Binding-site contacts:
Ligand atom C contacts residue THR475 of chain 1.D at 2.8 Å.
Ligand atom O contacts residue ARG480 of chain 1.D at 3.6 Å.
Ligand atom OD2 contacts residue SER644 of chain 1.D at 2.9 Å (h-bond).
Ligand atom OXT contacts residue THR475 of chain 1.D at 2.7 Å (h-bond).
Ligand atom OXT contacts residue TYR445 of chain 1.D at 3.4 Å.
Ligand atom CG1 contacts residue LEU640 of chain 1.D at 3.7 Å (hydrophobic).
Ligand atom CA contacts residue THR475 of chain 1.D at 3.6 Å.
Ligand atom CD contacts residue GLU695 of chain 1.D at 3.8 Å.
Ligand atom CG1 contacts residue THR645 of chain 1.D at 3.3 Å.
Ligand atom OXT contacts residue ARG480 of chain 1.D at 3.9 Å.
Ligand atom OD2 contacts residue SER642 of chain 1.D at 3.6 Å (h-bond).
Ligand atom O contacts residue SER644 of chain 1.D at 3.2 Å (h-bond).
Ligand atom O contacts residue THR475 of chain 1.D at 3.1 Å (h-bond).
Ligand atom CG1 contacts residue SER644 of chain 1.D at 4.1 Å.
Ligand atom OD2 contacts residue GLY643 of chain 1.D at 3.1 Å.
Ligand atom OD1 contacts residue THR645 of chain 1.D at 2.7 Å (h-bond).
Ligand atom CB1 contacts residue GLU695 of chain 1.D at 3.5 Å.
Ligand atom CD1 contacts residue TYR445 of chain 1.D at 3.7 Å (hydrophobic).
Ligand atom C contacts residue TYR445 of chain 1.D at 4.0 Å (hydrophobic).
Ligand atom CD1 contacts residue GLU397 of chain 1.D at 4.1 Å.
Ligand atom OXT contacts residue LEU474 of chain 1.D at 3.8 Å.
Ligand atom OXT contacts residue PRO473 of chain 1.D at 3.0 Å (h-bond).
Ligand atom CG1 contacts residue SER642 of chain 1.D at 4.1 Å.
Ligand atom CD2 contacts residue TYR445 of chain 1.D at 3.8 Å (hydrophobic).
Ligand atom CA contacts residue GLU695 of chain 1.D at 3.3 Å.
Ligand atom CD2 contacts residue LEU640 of chain 1.D at 4.1 Å (hydrophobic).
Ligand atom CB1 contacts residue LEU640 of chain 1.D at 3.6 Å (hydrophobic).
Ligand atom O contacts residue GLY643 of chain 1.D at 3.8 Å.
Ligand atom CD contacts residue MET698 of chain 1.D at 4.0 Å (hydrophobic).
Ligand atom OD2 contacts residue THR645 of chain 1.D at 3.1 Å (h-bond).
Ligand atom CG contacts residue TYR445 of chain 1.D at 3.5 Å (hydrophobic).
Ligand atom CD contacts residue PRO473 of chain 1.D at 4.0 Å (hydrophobic).
Ligand atom CB contacts residue GLU695 of chain 1.D at 4.0 Å.
Ligand atom CG2 contacts residue TYR445 of chain 1.D at 3.4 Å (hydrophobic).
Ligand atom CG1 contacts residue GLU695 of chain 1.D at 4.0 Å.
Ligand atom N contacts residue GLU695 of chain 1.D at 2.9 Å (salt-bridge).
Ligand atom N contacts residue PRO473 of chain 1.D at 3.5 Å (h-bond).
Ligand atom OD1 contacts residue LEU640 of chain 1.D at 3.5 Å.
Ligand atom CD contacts residue TYR445 of chain 1.D at 3.4 Å (hydrophobic).
Ligand atom CD1 contacts residue LEU640 of chain 1.D at 4.0 Å (hydrophobic).

This protein binds this small molecule.
Small molecule (SMILES): C=C(C)[C@H]1CN[C@H](C(=O)O)[C@H]1CC(=O)O

Sequence of chain 1.D:
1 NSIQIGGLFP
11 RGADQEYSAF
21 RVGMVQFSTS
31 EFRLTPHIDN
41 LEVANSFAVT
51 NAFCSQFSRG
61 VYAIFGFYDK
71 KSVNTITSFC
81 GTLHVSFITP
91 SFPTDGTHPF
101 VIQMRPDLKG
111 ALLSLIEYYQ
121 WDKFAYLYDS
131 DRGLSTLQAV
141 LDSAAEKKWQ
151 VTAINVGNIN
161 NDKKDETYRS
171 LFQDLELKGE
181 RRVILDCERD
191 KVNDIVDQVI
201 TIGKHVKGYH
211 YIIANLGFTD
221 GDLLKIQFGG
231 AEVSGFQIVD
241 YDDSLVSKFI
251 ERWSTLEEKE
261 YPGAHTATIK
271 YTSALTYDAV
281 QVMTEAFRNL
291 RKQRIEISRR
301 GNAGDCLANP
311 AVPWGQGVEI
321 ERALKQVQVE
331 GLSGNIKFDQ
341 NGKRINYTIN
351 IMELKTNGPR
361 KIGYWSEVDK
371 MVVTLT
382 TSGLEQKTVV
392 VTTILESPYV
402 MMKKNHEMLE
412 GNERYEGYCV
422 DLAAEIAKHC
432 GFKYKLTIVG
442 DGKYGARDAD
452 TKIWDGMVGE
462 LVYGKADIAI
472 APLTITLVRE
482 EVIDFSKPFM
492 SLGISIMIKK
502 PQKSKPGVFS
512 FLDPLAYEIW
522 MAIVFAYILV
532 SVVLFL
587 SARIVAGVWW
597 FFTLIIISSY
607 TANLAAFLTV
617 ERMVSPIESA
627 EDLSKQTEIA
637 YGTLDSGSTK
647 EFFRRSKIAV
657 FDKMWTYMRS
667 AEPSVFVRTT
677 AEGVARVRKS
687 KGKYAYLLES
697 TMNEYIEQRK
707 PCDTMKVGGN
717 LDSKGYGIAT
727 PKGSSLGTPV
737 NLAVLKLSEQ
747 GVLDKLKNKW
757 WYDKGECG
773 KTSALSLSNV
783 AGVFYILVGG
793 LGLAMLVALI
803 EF